This small molecule binds to this protein.
Small molecule (SMILES): O=C(Cc1cccc(Cl)c1)Nc1cn[nH]c1

Binding-site contacts:
Ligand atom C6 contacts residue GLU166 of chain 1.A at 4.0 Å.
Ligand atom C contacts residue MET49 of chain 1.A at 3.5 Å (hydrophobic).
Ligand atom C7 contacts residue GLU166 of chain 1.A at 3.6 Å.
Ligand atom N1 contacts residue LEU141 of chain 1.A at 4.0 Å.
Ligand atom C contacts residue HIS164 of chain 1.A at 3.8 Å.
Ligand atom N2 contacts residue ASN142 of chain 1.A at 3.8 Å.
Ligand atom C2 contacts residue MET49 of chain 1.A at 3.8 Å (hydrophobic).
Ligand atom CL contacts residue MET49 of chain 1.A at 4.0 Å.
Ligand atom C1 contacts residue ASP187 of chain 1.A at 4.0 Å.
Ligand atom C1 contacts residue MET49 of chain 1.A at 3.4 Å (hydrophobic).
Ligand atom O contacts residue GLU166 of chain 1.A at 2.9 Å (salt-bridge).
Ligand atom C10 contacts residue HIS164 of chain 1.A at 3.2 Å.
Ligand atom C2 contacts residue GLN189 of chain 1.A at 3.8 Å.
Ligand atom C8 contacts residue HIS163 of chain 1.A at 3.3 Å.
Ligand atom C10 contacts residue HIS41 of chain 1.A at 3.8 Å.
Ligand atom C7 contacts residue ASN142 of chain 1.A at 3.7 Å.
Ligand atom N1 contacts residue GLU166 of chain 1.A at 3.7 Å.
Ligand atom C8 contacts residue GLU166 of chain 1.A at 3.3 Å.
Ligand atom CL contacts residue ASP187 of chain 1.A at 3.1 Å.
Ligand atom N2 contacts residue PHE140 of chain 1.A at 3.0 Å (h-bond).
Ligand atom N contacts residue ASN142 of chain 1.A at 3.4 Å (h-bond).
Ligand atom N2 contacts residue SER144 of chain 1.A at 3.6 Å.
Ligand atom O contacts residue MET165 of chain 1.A at 3.3 Å.
Ligand atom C9 contacts residue LEU141 of chain 1.A at 3.2 Å (hydrophobic).
Ligand atom C1 contacts residue MET165 of chain 1.A at 3.5 Å (hydrophobic).
Ligand atom N1 contacts residue SER144 of chain 1.A at 3.9 Å.
Ligand atom N2 contacts residue LEU141 of chain 1.A at 3.0 Å (h-bond).
Ligand atom C8 contacts residue MET165 of chain 1.A at 3.6 Å (hydrophobic).
Ligand atom O contacts residue HIS164 of chain 1.A at 3.9 Å.
Ligand atom N2 contacts residue HIS163 of chain 1.A at 3.8 Å.
Ligand atom C9 contacts residue ASN142 of chain 1.A at 3.3 Å.
Ligand atom CL contacts residue HIS41 of chain 1.A at 3.3 Å.
Ligand atom C1 contacts residue ARG188 of chain 1.A at 3.6 Å.
Ligand atom N1 contacts residue PHE140 of chain 1.A at 3.7 Å.
Ligand atom C contacts residue MET165 of chain 1.A at 3.7 Å (hydrophobic).
Ligand atom CL contacts residue HIS164 of chain 1.A at 3.6 Å.
Ligand atom C2 contacts residue ARG188 of chain 1.A at 3.7 Å.
Ligand atom C9 contacts residue GLU166 of chain 1.A at 4.0 Å.
Ligand atom N1 contacts residue HIS163 of chain 1.A at 2.7 Å (h-bond).
Ligand atom CL contacts residue MET165 of chain 1.A at 4.0 Å.

Sequence of chain 1.A:
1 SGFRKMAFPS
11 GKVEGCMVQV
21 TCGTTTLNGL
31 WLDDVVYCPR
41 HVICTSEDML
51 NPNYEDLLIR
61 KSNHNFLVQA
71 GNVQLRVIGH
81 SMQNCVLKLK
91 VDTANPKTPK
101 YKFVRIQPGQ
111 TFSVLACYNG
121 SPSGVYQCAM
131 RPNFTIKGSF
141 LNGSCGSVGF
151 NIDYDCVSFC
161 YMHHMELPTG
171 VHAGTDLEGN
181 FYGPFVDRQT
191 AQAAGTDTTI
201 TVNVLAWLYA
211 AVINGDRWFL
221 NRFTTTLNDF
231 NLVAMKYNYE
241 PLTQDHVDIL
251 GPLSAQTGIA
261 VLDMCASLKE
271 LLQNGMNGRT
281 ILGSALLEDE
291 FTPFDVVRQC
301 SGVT